Binding-site contacts:
Ligand atom C2 contacts residue ASN12 of chain 26.J at 3.2 Å.
Ligand atom O7 contacts residue ASN12 of chain 26.J at 3.7 Å.
Ligand atom O5 contacts residue ASN12 of chain 26.J at 2.7 Å (h-bond).
Ligand atom C7 contacts residue ASN12 of chain 26.J at 3.9 Å.
Ligand atom C1 contacts residue ASN12 of chain 26.J at 2.1 Å.
Ligand atom N2 contacts residue ASN12 of chain 26.J at 3.8 Å.
Ligand atom C5 contacts residue ASN12 of chain 26.J at 4.1 Å.

Sequence of chain 26.J:
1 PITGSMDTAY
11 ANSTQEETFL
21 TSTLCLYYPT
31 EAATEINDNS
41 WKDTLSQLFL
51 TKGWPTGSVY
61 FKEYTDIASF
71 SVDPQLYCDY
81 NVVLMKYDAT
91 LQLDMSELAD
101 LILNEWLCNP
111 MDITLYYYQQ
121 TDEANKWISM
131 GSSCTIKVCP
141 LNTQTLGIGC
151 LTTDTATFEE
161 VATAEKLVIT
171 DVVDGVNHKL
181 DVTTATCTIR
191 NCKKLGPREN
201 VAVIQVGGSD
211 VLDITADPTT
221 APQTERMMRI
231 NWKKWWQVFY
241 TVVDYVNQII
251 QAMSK

The small molecule below binds the protein below.
Small molecule (SMILES): CC(=O)N[C@H]1[C@H](O[C@H]2[C@H](O)[C@@H](NC(C)=O)CO[C@@H]2CO)O[C@H](CO)[C@@H](O)[C@@H]1O